Binding-site contacts:
Ligand atom OG contacts residue TYR134 of chain 1.A at 2.8 Å (h-bond).
Ligand atom CA contacts residue GLU16 of chain 1.A at 3.9 Å.
Ligand atom C contacts residue GLY15 of chain 1.A at 3.9 Å.
Ligand atom CD2 contacts residue MET136 of chain 1.A at 3.9 Å (hydrophobic).
Ligand atom N contacts residue TYR134 of chain 1.A at 3.7 Å.
Ligand atom N contacts residue GLU16 of chain 1.A at 3.9 Å.
Ligand atom C contacts residue ASN17 of chain 1.A at 3.6 Å.
Ligand atom O contacts residue GLU16 of chain 1.A at 3.0 Å (salt-bridge).
Ligand atom O contacts residue ASN17 of chain 1.A at 2.9 Å (h-bond).
Ligand atom CE2 contacts residue LEU167 of chain 1.A at 4.0 Å (hydrophobic).
Ligand atom C contacts residue GLU16 of chain 1.A at 3.9 Å.
Ligand atom C contacts residue GLU16 of chain 1.A at 3.7 Å.
Ligand atom CD1 contacts residue LEU138 of chain 1.A at 3.7 Å (hydrophobic).
Ligand atom O contacts residue ASN17 of chain 1.A at 3.0 Å (h-bond).
Ligand atom N contacts residue ASN17 of chain 1.A at 3.5 Å (h-bond).
Ligand atom CG1 contacts residue PRO177 of chain 1.A at 3.8 Å (hydrophobic).
Ligand atom CG2 contacts residue PRO177 of chain 1.A at 3.9 Å (hydrophobic).
Ligand atom CZ contacts residue LEU167 of chain 1.A at 3.6 Å (hydrophobic).
Ligand atom O contacts residue ALA135 of chain 1.A at 3.4 Å.
Ligand atom C contacts residue GLY15 of chain 1.A at 3.8 Å.
Ligand atom O contacts residue GLY15 of chain 1.A at 3.5 Å.
Ligand atom OG contacts residue ALA135 of chain 1.A at 3.6 Å.
Ligand atom C contacts residue ASN17 of chain 1.A at 3.6 Å.
Ligand atom C contacts residue GLY15 of chain 1.A at 4.0 Å.
Ligand atom CZ contacts residue GLY168 of chain 1.A at 3.6 Å.
Ligand atom O contacts residue GLU16 of chain 1.A at 3.2 Å (salt-bridge).
Ligand atom CZ contacts residue LEU138 of chain 1.A at 3.9 Å (hydrophobic).
Ligand atom O contacts residue GLY15 of chain 1.A at 3.3 Å.
Ligand atom CE2 contacts residue GLY168 of chain 1.A at 3.9 Å.
Ligand atom CE1 contacts residue LEU138 of chain 1.A at 3.7 Å (hydrophobic).
Ligand atom CE2 contacts residue GLY137 of chain 1.A at 3.9 Å.
Ligand atom CA contacts residue ASN17 of chain 1.A at 4.0 Å.
Ligand atom O contacts residue MET136 of chain 1.A at 2.9 Å (h-bond).
Ligand atom O contacts residue GLY15 of chain 1.A at 3.1 Å.
Ligand atom CA contacts residue ASP14 of chain 1.A at 4.0 Å.
Ligand atom OG contacts residue MET136 of chain 1.A at 3.7 Å.
Ligand atom CB contacts residue MET136 of chain 1.A at 3.6 Å (hydrophobic).
Ligand atom CD1 contacts residue VAL19 of chain 1.A at 3.8 Å (hydrophobic).
Ligand atom CE2 contacts residue LEU138 of chain 1.A at 3.9 Å (hydrophobic).
Ligand atom CE2 contacts residue MET136 of chain 1.A at 3.4 Å (hydrophobic).

The small molecule below binds the protein below.
Small molecule (SMILES): CC(C)[C@H](NC(=O)[C@H](CO)NC(=O)[C@@H](N)CO)C(=O)N[C@@H](Cc1ccccc1)C(=O)NCC(=O)N[C@@H](C)C(=O)N1CCC[C@H]1C(=O)N[C@@H](C)C=O

Sequence of chain 1.A:
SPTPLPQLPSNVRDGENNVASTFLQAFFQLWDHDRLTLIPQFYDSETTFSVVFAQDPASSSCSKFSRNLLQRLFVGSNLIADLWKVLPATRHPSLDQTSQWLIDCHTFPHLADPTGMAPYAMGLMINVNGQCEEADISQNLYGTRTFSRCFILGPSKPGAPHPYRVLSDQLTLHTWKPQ